Binding-site contacts:
Ligand atom C15 contacts residue GLU438 of chain 1.A at 3.5 Å.
Ligand atom C22 contacts residue GLU438 of chain 1.A at 3.4 Å.
Ligand atom C20 contacts residue VAL306 of chain 1.A at 3.7 Å (hydrophobic).
Ligand atom N3 contacts residue ARG320 of chain 1.A at 3.0 Å (salt-bridge).
Ligand atom C26 contacts residue TYR314 of chain 1.A at 3.3 Å (hydrophobic).
Ligand atom C24 contacts residue ASN441 of chain 1.A at 3.8 Å.
Ligand atom C26 contacts residue PHE311 of chain 1.A at 3.5 Å (hydrophobic).
Ligand atom C20 contacts residue SER307 of chain 1.A at 3.6 Å.
Ligand atom C13 contacts residue GLU438 of chain 1.A at 3.5 Å.
Ligand atom F1 contacts residue LYS315 of chain 1.A at 3.4 Å.
Ligand atom C21 contacts residue VAL306 of chain 1.A at 3.6 Å (hydrophobic).
Ligand atom F2 contacts residue TRP400 of chain 1.A at 3.2 Å.
Ligand atom F4 contacts residue GLN397 of chain 1.A at 3.3 Å.
Ligand atom C19 contacts residue LEU442 of chain 1.A at 3.5 Å (hydrophobic).
Ligand atom C8 contacts residue ASN139 of chain 1.A at 3.6 Å.
Ligand atom F3 contacts residue LEU141 of chain 1.A at 3.1 Å.
Ligand atom C13 contacts residue PRO433 of chain 1.A at 3.6 Å (hydrophobic).
Ligand atom C25 contacts residue ASN441 of chain 1.A at 3.5 Å.
Ligand atom N4 contacts residue GLU438 of chain 1.A at 3.5 Å (salt-bridge).
Ligand atom F3 contacts residue PRO433 of chain 1.A at 3.6 Å.
Ligand atom C19 contacts residue SER307 of chain 1.A at 3.6 Å.
Ligand atom C12 contacts residue ASP304 of chain 1.A at 3.2 Å.
Ligand atom C9 contacts residue TYR314 of chain 1.A at 3.0 Å (hydrophobic).
Ligand atom O1 contacts residue LEU141 of chain 1.A at 3.8 Å.
Ligand atom C14 contacts residue PRO433 of chain 1.A at 3.7 Å (hydrophobic).
Ligand atom N6 contacts residue TRP201 of chain 1.A at 3.8 Å.
Ligand atom C16 contacts residue GLU438 of chain 1.A at 3.4 Å.
Ligand atom C17 contacts residue GLU438 of chain 1.A at 3.7 Å.
Ligand atom N4 contacts residue ARG320 of chain 1.A at 3.2 Å (salt-bridge).
Ligand atom C7 contacts residue MET221 of chain 1.A at 3.7 Å (hydrophobic).
Ligand atom F2 contacts residue GLU401 of chain 1.A at 3.1 Å.
Ligand atom C21 contacts residue GLU438 of chain 1.A at 3.6 Å.
Ligand atom C20 contacts residue MET150 of chain 1.A at 3.8 Å (hydrophobic).
Ligand atom N4 contacts residue TYR314 of chain 1.A at 3.7 Å.
Ligand atom C11 contacts residue ASP304 of chain 1.A at 3.4 Å.
Ligand atom O1 contacts residue ASN139 of chain 1.A at 2.8 Å (h-bond).
Ligand atom N5 contacts residue TRP201 of chain 1.A at 3.6 Å.
Ligand atom N3 contacts residue GLU438 of chain 1.A at 3.2 Å (salt-bridge).
Ligand atom F1 contacts residue PHE404 of chain 1.A at 3.8 Å.
Ligand atom C18 contacts residue TRP201 of chain 1.A at 3.7 Å (hydrophobic).

Sequence of chain 1.A:
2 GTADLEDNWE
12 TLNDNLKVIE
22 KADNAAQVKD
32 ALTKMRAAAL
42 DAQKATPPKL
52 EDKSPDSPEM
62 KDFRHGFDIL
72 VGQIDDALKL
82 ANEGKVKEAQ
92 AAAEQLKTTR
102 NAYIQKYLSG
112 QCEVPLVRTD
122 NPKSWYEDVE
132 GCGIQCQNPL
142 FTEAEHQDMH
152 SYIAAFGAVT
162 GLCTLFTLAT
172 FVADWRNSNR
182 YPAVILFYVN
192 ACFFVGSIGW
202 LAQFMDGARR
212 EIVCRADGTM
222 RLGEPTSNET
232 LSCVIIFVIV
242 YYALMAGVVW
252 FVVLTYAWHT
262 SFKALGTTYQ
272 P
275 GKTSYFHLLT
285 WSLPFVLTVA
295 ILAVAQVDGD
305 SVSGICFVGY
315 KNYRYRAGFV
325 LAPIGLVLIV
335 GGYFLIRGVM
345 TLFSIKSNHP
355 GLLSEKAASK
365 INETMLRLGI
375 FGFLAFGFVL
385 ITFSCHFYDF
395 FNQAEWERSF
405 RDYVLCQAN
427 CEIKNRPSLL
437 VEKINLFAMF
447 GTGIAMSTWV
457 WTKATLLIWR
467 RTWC

This small molecule binds to this protein.
Small molecule (SMILES): CN(C(=O)c1ccc(F)cc1C(F)(F)F)C1CCN(c2nnc(-c3ccnn3C)c3ccccc23)CC1